Binding-site contacts:
Ligand atom C4 contacts residue LEU922 of chain 1.A at 4.1 Å (hydrophobic).
Ligand atom C1 contacts residue LEU922 of chain 1.A at 4.3 Å (hydrophobic).
Ligand atom C8 contacts residue ASN919 of chain 1.A at 3.6 Å.
Ligand atom O3 contacts residue LEU922 of chain 1.A at 3.9 Å.
Ligand atom O4 contacts residue LEU922 of chain 1.A at 3.4 Å.
Ligand atom C1 contacts residue ASN717 of chain 1.A at 1.4 Å.
Ligand atom N2 contacts residue ASN717 of chain 1.A at 2.8 Å (h-bond).
Ligand atom C7 contacts residue LEU922 of chain 1.A at 4.3 Å (hydrophobic).
Ligand atom C7 contacts residue ASN717 of chain 1.A at 4.1 Å.
Ligand atom C4 contacts residue ASN717 of chain 1.A at 4.2 Å.
Ligand atom C5 contacts residue ASN717 of chain 1.A at 3.7 Å.
Ligand atom O5 contacts residue ASN717 of chain 1.A at 2.4 Å (h-bond).
Ligand atom C2 contacts residue LEU922 of chain 1.A at 4.0 Å (hydrophobic).
Ligand atom C2 contacts residue ASN717 of chain 1.A at 2.5 Å.
Ligand atom N2 contacts residue LEU922 of chain 1.A at 4.0 Å.
Ligand atom C3 contacts residue ASN717 of chain 1.A at 3.8 Å.
Ligand atom C5 contacts residue LEU922 of chain 1.A at 4.2 Å (hydrophobic).
Ligand atom O6 contacts residue LEU922 of chain 1.A at 4.4 Å.
Ligand atom C7 contacts residue ASN919 of chain 1.A at 4.5 Å.
Ligand atom C3 contacts residue LEU922 of chain 1.A at 3.2 Å (hydrophobic).

This small molecule binds to this protein.
Small molecule (SMILES): CC(=O)N[C@@H]1[C@@H](O)[C@H](O)[C@@H](CO)O[C@H]1O

Sequence of chain 1.A:
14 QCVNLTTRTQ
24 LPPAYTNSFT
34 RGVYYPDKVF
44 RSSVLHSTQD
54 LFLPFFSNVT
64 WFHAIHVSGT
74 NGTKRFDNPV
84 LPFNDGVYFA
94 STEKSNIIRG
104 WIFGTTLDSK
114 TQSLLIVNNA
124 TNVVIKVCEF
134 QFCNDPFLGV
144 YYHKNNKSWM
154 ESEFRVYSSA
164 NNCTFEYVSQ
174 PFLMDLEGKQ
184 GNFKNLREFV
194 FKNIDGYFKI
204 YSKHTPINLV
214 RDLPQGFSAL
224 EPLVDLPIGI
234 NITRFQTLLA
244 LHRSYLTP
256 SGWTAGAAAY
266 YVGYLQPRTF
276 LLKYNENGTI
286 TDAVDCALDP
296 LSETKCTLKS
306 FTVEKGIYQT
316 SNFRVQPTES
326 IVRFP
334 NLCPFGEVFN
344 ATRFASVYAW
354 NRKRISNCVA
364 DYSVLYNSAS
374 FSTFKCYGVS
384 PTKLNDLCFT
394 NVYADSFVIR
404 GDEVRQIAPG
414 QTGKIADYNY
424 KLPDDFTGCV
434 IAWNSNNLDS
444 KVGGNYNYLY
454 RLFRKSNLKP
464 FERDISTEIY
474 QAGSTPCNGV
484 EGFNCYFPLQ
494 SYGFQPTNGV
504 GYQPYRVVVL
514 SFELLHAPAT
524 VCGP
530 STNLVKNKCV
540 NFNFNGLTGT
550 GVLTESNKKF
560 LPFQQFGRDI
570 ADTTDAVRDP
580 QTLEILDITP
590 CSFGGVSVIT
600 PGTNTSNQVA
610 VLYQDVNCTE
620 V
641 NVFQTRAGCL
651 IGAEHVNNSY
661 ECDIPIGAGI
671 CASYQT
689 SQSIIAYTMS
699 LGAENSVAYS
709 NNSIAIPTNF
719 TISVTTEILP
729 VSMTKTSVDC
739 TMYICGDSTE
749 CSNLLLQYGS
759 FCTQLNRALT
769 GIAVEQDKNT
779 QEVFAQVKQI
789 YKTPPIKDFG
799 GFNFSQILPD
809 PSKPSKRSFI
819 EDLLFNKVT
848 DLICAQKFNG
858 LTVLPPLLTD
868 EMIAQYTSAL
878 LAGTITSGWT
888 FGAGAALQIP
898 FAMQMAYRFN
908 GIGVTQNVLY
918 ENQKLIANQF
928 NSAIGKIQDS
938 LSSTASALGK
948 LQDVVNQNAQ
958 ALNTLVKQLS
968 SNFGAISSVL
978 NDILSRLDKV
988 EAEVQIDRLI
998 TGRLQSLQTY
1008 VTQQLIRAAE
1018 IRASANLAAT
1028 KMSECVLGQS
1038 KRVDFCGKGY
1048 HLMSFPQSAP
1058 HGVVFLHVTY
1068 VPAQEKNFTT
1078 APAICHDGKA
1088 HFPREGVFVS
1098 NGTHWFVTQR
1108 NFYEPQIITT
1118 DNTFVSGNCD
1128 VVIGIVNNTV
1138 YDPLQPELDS